A protein and the small-molecule ligand that binds it are described below.
Small molecule (SMILES): CC(=O)N[C@H]1[C@H](O[C@@H]2[C@@H](OC[C@H]3O[C@H](O)[C@@H](O)[C@@H](O[C@H]4O[C@H](CO)[C@@H](O)[C@H](O)[C@@H]4O[C@@H]4O[C@H](CO)[C@@H](O)[C@H](O)[C@H]4NC(C)=O)[C@@H]3O)O[C@H](CO)[C@@H](O)[C@@H]2O)O[C@H](CO)[C@@H](O)[C@@H]1O

Sequence of chain 1.A:
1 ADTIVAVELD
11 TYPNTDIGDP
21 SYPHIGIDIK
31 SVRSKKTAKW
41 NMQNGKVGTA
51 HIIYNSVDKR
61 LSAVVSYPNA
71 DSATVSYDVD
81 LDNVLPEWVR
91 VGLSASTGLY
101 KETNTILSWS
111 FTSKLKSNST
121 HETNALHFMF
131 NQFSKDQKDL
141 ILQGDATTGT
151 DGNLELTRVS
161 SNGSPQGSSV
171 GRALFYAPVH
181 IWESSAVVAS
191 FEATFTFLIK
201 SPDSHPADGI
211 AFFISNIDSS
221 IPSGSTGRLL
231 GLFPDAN

Binding-site contacts:
Ligand atom C4 contacts residue ARG228 of chain 1.A at 3.6 Å.
Ligand atom O6 contacts residue ASP208 of chain 1.A at 3.0 Å (salt-bridge).
Ligand atom O6 contacts residue LEU99 of chain 1.A at 2.9 Å (h-bond).
Ligand atom O6 contacts residue PRO13 of chain 1.A at 3.4 Å.
Ligand atom C4 contacts residue ASP208 of chain 1.A at 3.5 Å.
Ligand atom C7 contacts residue SER168 of chain 1.A at 3.2 Å.
Ligand atom O6 contacts residue GLY98 of chain 1.A at 3.3 Å.
Ligand atom C3 contacts residue PRO13 of chain 1.A at 3.6 Å (hydrophobic).
Ligand atom C6 contacts residue ASP208 of chain 1.A at 3.7 Å.
Ligand atom O6 contacts residue TYR100 of chain 1.A at 3.1 Å (h-bond).
Ligand atom O3 contacts residue THR15 of chain 1.A at 2.9 Å (h-bond).
Ligand atom C8 contacts residue SER168 of chain 1.A at 3.0 Å.
Ligand atom O7 contacts residue GLY98 of chain 1.A at 3.2 Å.
Ligand atom C4 contacts residue THR15 of chain 1.A at 3.4 Å.
Ligand atom C2 contacts residue TYR12 of chain 1.A at 3.5 Å (hydrophobic).
Ligand atom O3 contacts residue TYR12 of chain 1.A at 3.4 Å (h-bond).
Ligand atom O2 contacts residue ASP16 of chain 1.A at 3.2 Å (salt-bridge).
Ligand atom O3 contacts residue PRO13 of chain 1.A at 2.8 Å (h-bond).
Ligand atom C6 contacts residue LEU99 of chain 1.A at 3.6 Å (hydrophobic).
Ligand atom O4 contacts residue GLY224 of chain 1.A at 2.8 Å (h-bond).
Ligand atom C1 contacts residue TYR12 of chain 1.A at 3.6 Å (hydrophobic).
Ligand atom C3 contacts residue THR226 of chain 1.A at 3.3 Å.
Ligand atom O3 contacts residue ARG228 of chain 1.A at 2.9 Å (salt-bridge).
Ligand atom O4 contacts residue TYR100 of chain 1.A at 3.6 Å.
Ligand atom O6 contacts residue ARG228 of chain 1.A at 3.3 Å.
Ligand atom O6 contacts residue ALA207 of chain 1.A at 3.6 Å.
Ligand atom O3 contacts residue THR226 of chain 1.A at 2.4 Å (h-bond).
Ligand atom C4 contacts residue THR226 of chain 1.A at 3.5 Å.
Ligand atom O7 contacts residue SER168 of chain 1.A at 2.6 Å (h-bond).
Ligand atom O4 contacts residue TYR12 of chain 1.A at 2.9 Å (h-bond).
Ligand atom O5 contacts residue LEU99 of chain 1.A at 3.2 Å (h-bond).
Ligand atom O6 contacts residue LEU229 of chain 1.A at 3.4 Å.
Ligand atom O4 contacts residue ARG228 of chain 1.A at 3.3 Å (salt-bridge).
Ligand atom O4 contacts residue ASP208 of chain 1.A at 2.7 Å (salt-bridge).
Ligand atom O6 contacts residue THR226 of chain 1.A at 3.3 Å (h-bond).
Ligand atom O4 contacts residue THR15 of chain 1.A at 2.6 Å (h-bond).
Ligand atom O4 contacts residue HIS205 of chain 1.A at 3.3 Å.
Ligand atom O4 contacts residue ASP16 of chain 1.A at 3.1 Å (salt-bridge).
Ligand atom O4 contacts residue ASN14 of chain 1.A at 2.9 Å (h-bond).
Ligand atom C4 contacts residue GLY224 of chain 1.A at 3.5 Å.